Binding-site contacts:
Ligand atom O3 contacts residue GLU416 of chain 1.H at 3.7 Å.
Ligand atom O4 contacts residue GLU416 of chain 1.H at 4.5 Å.
Ligand atom C8 contacts residue ASN423 of chain 1.H at 4.1 Å.
Ligand atom C4 contacts residue ASN426 of chain 1.H at 4.2 Å.
Ligand atom C3 contacts residue GLU416 of chain 1.H at 4.0 Å.
Ligand atom O5 contacts residue ASN426 of chain 1.H at 2.4 Å (h-bond).
Ligand atom O6 contacts residue ASN426 of chain 1.H at 4.0 Å.
Ligand atom C8 contacts residue LYS419 of chain 1.H at 3.8 Å.
Ligand atom N2 contacts residue GLY422 of chain 1.H at 4.2 Å.
Ligand atom C7 contacts residue LYS419 of chain 1.H at 4.0 Å.
Ligand atom O7 contacts residue LYS419 of chain 1.H at 3.3 Å (salt-bridge).
Ligand atom C1 contacts residue ASN426 of chain 1.H at 1.4 Å.
Ligand atom C1 contacts residue ASP411 of chain 1.H at 4.2 Å.
Ligand atom C7 contacts residue ASN426 of chain 1.H at 3.9 Å.
Ligand atom C2 contacts residue ASN426 of chain 1.H at 2.4 Å.
Ligand atom O7 contacts residue ASN426 of chain 1.H at 4.3 Å.
Ligand atom C3 contacts residue ASN426 of chain 1.H at 3.8 Å.
Ligand atom C5 contacts residue ASN426 of chain 1.H at 3.7 Å.
Ligand atom N2 contacts residue ASN426 of chain 1.H at 2.9 Å (h-bond).
Ligand atom C8 contacts residue GLY422 of chain 1.H at 3.8 Å.

This small molecule binds to this protein.
Small molecule (SMILES): CC(=O)N[C@@H]1[C@@H](O)[C@H](O)[C@@H](CO)O[C@H]1O

Sequence of chain 1.H:
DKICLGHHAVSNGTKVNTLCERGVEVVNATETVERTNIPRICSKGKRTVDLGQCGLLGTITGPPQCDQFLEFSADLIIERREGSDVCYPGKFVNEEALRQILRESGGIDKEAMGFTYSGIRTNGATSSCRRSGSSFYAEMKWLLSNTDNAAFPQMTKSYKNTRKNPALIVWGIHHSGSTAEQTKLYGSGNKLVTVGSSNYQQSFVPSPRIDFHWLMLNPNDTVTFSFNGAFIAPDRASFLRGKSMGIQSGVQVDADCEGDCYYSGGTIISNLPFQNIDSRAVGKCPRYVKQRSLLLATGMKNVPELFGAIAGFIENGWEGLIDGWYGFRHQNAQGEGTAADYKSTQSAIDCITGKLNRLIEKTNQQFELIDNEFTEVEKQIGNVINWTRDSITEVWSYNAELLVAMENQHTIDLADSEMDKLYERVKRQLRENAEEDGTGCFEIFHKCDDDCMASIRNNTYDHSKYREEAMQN